Binding-site contacts:
Ligand atom C8 contacts residue ASN321 of chain 1.A at 4.5 Å.
Ligand atom C4 contacts residue ASN321 of chain 1.A at 4.2 Å.
Ligand atom C2 contacts residue ASN321 of chain 1.A at 2.4 Å.
Ligand atom O7 contacts residue ASN321 of chain 1.A at 3.4 Å (h-bond).
Ligand atom C3 contacts residue ASN321 of chain 1.A at 3.8 Å.
Ligand atom C8 contacts residue SER322 of chain 1.A at 4.2 Å.
Ligand atom C1 contacts residue ASN321 of chain 1.A at 1.4 Å.
Ligand atom N2 contacts residue ASN321 of chain 1.A at 2.9 Å (h-bond).
Ligand atom N2 contacts residue SER322 of chain 1.A at 4.2 Å.
Ligand atom C7 contacts residue ASN321 of chain 1.A at 3.3 Å.
Ligand atom C5 contacts residue ASN321 of chain 1.A at 3.7 Å.
Ligand atom O7 contacts residue SER346 of chain 1.A at 4.3 Å.
Ligand atom O5 contacts residue SER346 of chain 1.A at 3.9 Å.
Ligand atom C1 contacts residue SER346 of chain 1.A at 4.0 Å.
Ligand atom C8 contacts residue THR330 of chain 1.A at 4.5 Å.
Ligand atom O5 contacts residue ASN321 of chain 1.A at 2.4 Å (h-bond).
Ligand atom O7 contacts residue ASP344 of chain 1.A at 3.7 Å.

The protein below binds the small molecule below.
Small molecule (SMILES): CC(=O)N[C@H]1[C@@H](O[C@H]2[C@H](O)[C@@H](NC(C)=O)CO[C@@H]2CO)O[C@H](CO)[C@@H](O)[C@@H]1O

Sequence of chain 1.A:
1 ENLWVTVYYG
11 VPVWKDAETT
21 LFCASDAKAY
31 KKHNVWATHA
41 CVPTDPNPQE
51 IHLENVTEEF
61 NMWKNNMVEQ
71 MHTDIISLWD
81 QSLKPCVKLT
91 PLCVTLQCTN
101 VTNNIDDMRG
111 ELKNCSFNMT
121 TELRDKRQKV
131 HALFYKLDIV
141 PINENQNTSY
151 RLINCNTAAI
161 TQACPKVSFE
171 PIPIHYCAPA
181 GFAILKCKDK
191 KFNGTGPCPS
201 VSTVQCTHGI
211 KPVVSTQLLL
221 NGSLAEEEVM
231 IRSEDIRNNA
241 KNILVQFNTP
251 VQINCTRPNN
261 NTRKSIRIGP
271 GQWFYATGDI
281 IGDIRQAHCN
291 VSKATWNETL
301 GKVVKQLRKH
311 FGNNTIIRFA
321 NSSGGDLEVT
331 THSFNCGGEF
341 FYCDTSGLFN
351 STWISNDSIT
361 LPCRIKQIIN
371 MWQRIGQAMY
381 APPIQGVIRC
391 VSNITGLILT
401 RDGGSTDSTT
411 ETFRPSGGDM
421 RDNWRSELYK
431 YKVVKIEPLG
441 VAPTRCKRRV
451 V